Sequence of chain 2.C:
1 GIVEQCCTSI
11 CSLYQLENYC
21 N

Binding-site contacts:
Ligand atom C1 contacts residue HIS5 of chain 2.F at 4.2 Å.
Ligand atom C6 contacts residue HIS5 of chain 2.F at 4.4 Å.
Ligand atom O1 contacts residue CYS11 of chain 2.C at 2.9 Å (h-bond).
Ligand atom C3 contacts residue LEU16 of chain 2.C at 4.5 Å (hydrophobic).
Ligand atom C2 contacts residue HIS5 of chain 2.F at 3.9 Å.
Ligand atom O3 contacts residue LEU16 of chain 2.C at 3.9 Å.
Ligand atom C6 contacts residue CYS7 of chain 2.D at 4.0 Å (hydrophobic).
Ligand atom O1 contacts residue SER9 of chain 2.C at 3.9 Å.
Ligand atom C4 contacts residue HIS5 of chain 2.F at 3.7 Å.
Ligand atom C6 contacts residue CYS6 of chain 2.C at 3.3 Å (hydrophobic).
Ligand atom O1 contacts residue ILE10 of chain 2.C at 3.5 Å.
Ligand atom C3 contacts residue ALA14 of chain 2.D at 4.3 Å (hydrophobic).
Ligand atom O3 contacts residue LEU17 of chain 1.F at 3.5 Å.
Ligand atom C4 contacts residue LEU11 of chain 2.D at 4.0 Å (hydrophobic).
Ligand atom C4 contacts residue HIS10 of chain 2.D at 4.0 Å.
Ligand atom C1 contacts residue CYS6 of chain 2.C at 3.4 Å (hydrophobic).
Ligand atom C1 contacts residue CYS11 of chain 2.C at 4.0 Å (hydrophobic).
Ligand atom C5 contacts residue LEU6 of chain 2.F at 4.0 Å (hydrophobic).
Ligand atom C1 contacts residue LEU11 of chain 2.D at 3.7 Å (hydrophobic).
Ligand atom C3 contacts residue HIS5 of chain 2.F at 3.3 Å.
Ligand atom O1 contacts residue VAL2 of chain 2.F at 4.0 Å.
Ligand atom C5 contacts residue LEU11 of chain 2.D at 3.6 Å (hydrophobic).
Ligand atom C5 contacts residue CYS7 of chain 2.D at 4.2 Å (hydrophobic).
Ligand atom C3 contacts residue LEU11 of chain 2.D at 4.3 Å (hydrophobic).
Ligand atom C2 contacts residue LEU11 of chain 2.D at 4.1 Å (hydrophobic).
Ligand atom C2 contacts residue CYS11 of chain 2.C at 3.8 Å (hydrophobic).
Ligand atom C6 contacts residue LEU11 of chain 2.D at 3.5 Å (hydrophobic).
Ligand atom O1 contacts residue LEU11 of chain 2.D at 4.3 Å.
Ligand atom C6 contacts residue VAL2 of chain 2.F at 4.5 Å (hydrophobic).
Ligand atom C5 contacts residue HIS5 of chain 2.F at 4.1 Å.
Ligand atom O3 contacts residue ALA14 of chain 2.D at 3.7 Å.
Ligand atom O1 contacts residue CYS6 of chain 2.C at 2.6 Å (h-bond).
Ligand atom O3 contacts residue HIS5 of chain 2.F at 3.1 Å (h-bond).
Ligand atom C2 contacts residue ILE10 of chain 2.C at 4.3 Å (hydrophobic).
Ligand atom C5 contacts residue HIS10 of chain 2.D at 4.0 Å.

Sequence of chain 2.F:
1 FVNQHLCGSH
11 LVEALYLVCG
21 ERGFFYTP

Sequence of chain 1.F:
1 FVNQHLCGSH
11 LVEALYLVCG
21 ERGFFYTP

This small molecule binds to this protein.
Small molecule (SMILES): Oc1cccc(O)c1

Sequence of chain 2.D:
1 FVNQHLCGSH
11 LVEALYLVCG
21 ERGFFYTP